Sequence of chain 1.C:
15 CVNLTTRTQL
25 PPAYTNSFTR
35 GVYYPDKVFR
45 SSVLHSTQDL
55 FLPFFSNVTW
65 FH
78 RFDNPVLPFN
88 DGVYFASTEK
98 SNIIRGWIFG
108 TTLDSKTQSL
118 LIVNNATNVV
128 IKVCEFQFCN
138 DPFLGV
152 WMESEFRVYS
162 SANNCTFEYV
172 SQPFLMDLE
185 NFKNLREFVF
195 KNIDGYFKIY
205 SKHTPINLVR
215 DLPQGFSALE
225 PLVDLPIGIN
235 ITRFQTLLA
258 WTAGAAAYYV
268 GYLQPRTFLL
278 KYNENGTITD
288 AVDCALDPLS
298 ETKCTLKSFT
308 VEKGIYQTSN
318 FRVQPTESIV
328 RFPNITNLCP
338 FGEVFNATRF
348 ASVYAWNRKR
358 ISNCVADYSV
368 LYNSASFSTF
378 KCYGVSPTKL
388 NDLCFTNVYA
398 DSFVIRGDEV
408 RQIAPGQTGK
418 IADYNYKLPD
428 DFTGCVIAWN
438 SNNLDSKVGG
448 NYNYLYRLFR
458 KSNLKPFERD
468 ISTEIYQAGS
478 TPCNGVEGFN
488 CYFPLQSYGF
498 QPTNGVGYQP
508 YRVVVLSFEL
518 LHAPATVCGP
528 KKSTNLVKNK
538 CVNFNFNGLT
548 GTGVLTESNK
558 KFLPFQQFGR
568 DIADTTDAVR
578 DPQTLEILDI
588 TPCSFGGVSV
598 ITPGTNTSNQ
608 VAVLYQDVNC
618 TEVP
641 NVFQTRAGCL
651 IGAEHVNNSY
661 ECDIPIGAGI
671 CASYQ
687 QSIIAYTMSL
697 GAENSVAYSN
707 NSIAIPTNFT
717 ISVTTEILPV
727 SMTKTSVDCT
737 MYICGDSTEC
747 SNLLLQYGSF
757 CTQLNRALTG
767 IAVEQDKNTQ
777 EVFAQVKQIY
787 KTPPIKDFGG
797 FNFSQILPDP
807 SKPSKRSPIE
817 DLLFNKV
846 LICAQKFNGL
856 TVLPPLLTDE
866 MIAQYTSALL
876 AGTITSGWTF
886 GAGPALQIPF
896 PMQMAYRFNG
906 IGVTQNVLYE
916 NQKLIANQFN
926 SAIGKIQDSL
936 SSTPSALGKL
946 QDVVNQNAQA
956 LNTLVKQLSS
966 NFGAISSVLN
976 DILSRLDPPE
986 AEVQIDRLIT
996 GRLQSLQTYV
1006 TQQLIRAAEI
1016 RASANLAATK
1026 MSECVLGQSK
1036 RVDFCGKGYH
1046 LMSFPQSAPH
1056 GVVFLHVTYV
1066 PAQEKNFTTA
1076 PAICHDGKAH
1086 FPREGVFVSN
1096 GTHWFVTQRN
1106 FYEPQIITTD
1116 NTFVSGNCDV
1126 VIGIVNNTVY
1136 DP

Binding-site contacts:
Ligand atom O5 contacts residue ASN1131 of chain 1.C at 2.4 Å (h-bond).
Ligand atom N2 contacts residue ASN1131 of chain 1.C at 2.8 Å (h-bond).
Ligand atom C4 contacts residue ASN1131 of chain 1.C at 4.2 Å.
Ligand atom C7 contacts residue ASN1131 of chain 1.C at 3.5 Å.
Ligand atom C3 contacts residue ASN1131 of chain 1.C at 3.8 Å.
Ligand atom C5 contacts residue ASN1131 of chain 1.C at 3.7 Å.
Ligand atom C2 contacts residue ASN1131 of chain 1.C at 2.4 Å.
Ligand atom C8 contacts residue ASN1131 of chain 1.C at 4.5 Å.
Ligand atom O7 contacts residue ASN1131 of chain 1.C at 3.7 Å.
Ligand atom O7 contacts residue CYS1079 of chain 1.C at 4.4 Å.
Ligand atom C1 contacts residue ASN1131 of chain 1.C at 1.4 Å.

The small molecule below binds the protein below.
Small molecule (SMILES): CC(=O)N[C@@H]1[C@@H](O)[C@H](O)[C@@H](CO)O[C@H]1O